Binding-site contacts:
Ligand atom C1 contacts residue ASN216 of chain 1.B at 1.4 Å.
Ligand atom C7 contacts residue ASN216 of chain 1.B at 3.4 Å.
Ligand atom C5 contacts residue ASN216 of chain 1.B at 3.7 Å.
Ligand atom N2 contacts residue ASN216 of chain 1.B at 2.8 Å (h-bond).
Ligand atom O7 contacts residue ASN216 of chain 1.B at 3.6 Å.
Ligand atom C2 contacts residue ASN216 of chain 1.B at 2.4 Å.
Ligand atom C4 contacts residue ASN216 of chain 1.B at 4.3 Å.
Ligand atom C3 contacts residue ASN216 of chain 1.B at 3.8 Å.
Ligand atom C8 contacts residue ASN216 of chain 1.B at 4.4 Å.
Ligand atom O5 contacts residue ASN216 of chain 1.B at 2.4 Å (h-bond).

Sequence of chain 1.B:
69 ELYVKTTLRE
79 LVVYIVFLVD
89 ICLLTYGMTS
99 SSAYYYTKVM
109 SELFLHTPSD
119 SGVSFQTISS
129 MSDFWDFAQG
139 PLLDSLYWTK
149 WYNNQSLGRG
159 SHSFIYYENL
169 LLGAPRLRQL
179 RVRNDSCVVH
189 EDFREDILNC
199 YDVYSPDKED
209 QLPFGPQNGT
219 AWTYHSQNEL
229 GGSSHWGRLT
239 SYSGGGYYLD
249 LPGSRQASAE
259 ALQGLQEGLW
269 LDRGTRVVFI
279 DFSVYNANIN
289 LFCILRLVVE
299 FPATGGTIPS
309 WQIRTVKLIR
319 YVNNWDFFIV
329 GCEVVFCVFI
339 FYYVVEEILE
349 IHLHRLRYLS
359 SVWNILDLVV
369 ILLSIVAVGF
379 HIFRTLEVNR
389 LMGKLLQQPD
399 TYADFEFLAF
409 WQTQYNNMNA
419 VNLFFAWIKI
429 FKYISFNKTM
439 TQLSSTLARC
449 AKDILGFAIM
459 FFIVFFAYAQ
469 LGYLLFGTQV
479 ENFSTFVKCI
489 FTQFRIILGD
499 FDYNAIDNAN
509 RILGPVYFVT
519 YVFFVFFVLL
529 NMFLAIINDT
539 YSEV

The protein below binds the small molecule below.
Small molecule (SMILES): CC(=O)N[C@@H]1[C@@H](O)[C@H](O)[C@@H](CO)O[C@H]1O